A small-molecule ligand and the protein it binds are described below.
Small molecule (SMILES): CC(=O)N[C@H]1[C@H](O[C@H]2[C@H](O)[C@@H](NC(C)=O)CO[C@@H]2CO)O[C@H](CO)[C@@H](O[C@@H]2O[C@H](CO[C@H]3O[C@H](CO)[C@@H](O)[C@H](O)[C@@H]3O)[C@@H](O)[C@H](O[C@H]3O[C@H](CO)[C@@H](O)[C@H](O)[C@@H]3O[C@H]3O[C@H](CO)[C@@H](O)[C@H](O)[C@@H]3O)[C@@H]2O)[C@@H]1O

Sequence of chain 1.B:
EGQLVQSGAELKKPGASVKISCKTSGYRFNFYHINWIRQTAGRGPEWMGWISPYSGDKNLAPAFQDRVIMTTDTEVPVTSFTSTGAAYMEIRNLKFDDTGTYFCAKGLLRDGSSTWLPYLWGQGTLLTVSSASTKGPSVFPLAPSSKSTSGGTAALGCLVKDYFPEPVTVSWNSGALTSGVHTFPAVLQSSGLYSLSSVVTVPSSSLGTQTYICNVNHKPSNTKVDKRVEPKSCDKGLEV

Sequence of chain 1.A:
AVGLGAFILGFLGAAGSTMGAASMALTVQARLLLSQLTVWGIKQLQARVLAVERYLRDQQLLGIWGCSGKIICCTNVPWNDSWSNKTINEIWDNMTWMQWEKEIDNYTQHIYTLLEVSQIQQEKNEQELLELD

Binding-site contacts:
Ligand atom C2 contacts residue LEU120 of chain 1.B at 3.6 Å (hydrophobic).
Ligand atom O7 contacts residue ASN114 of chain 1.A at 3.7 Å.
Ligand atom C7 contacts residue ASN114 of chain 1.A at 3.5 Å.
Ligand atom O4 contacts residue LYS106 of chain 1.B at 2.8 Å (salt-bridge).
Ligand atom O3 contacts residue TYR119 of chain 1.B at 3.0 Å.
Ligand atom C7 contacts residue GLU1 of chain 1.B at 3.4 Å.
Ligand atom C7 contacts residue GLY2 of chain 1.B at 3.4 Å.
Ligand atom C8 contacts residue LEU109 of chain 1.B at 3.5 Å (hydrophobic).
Ligand atom O7 contacts residue GLU110 of chain 1.A at 3.6 Å.
Ligand atom C8 contacts residue GLY26 of chain 1.B at 3.1 Å.
Ligand atom C6 contacts residue TYR119 of chain 1.B at 3.2 Å (hydrophobic).
Ligand atom O3 contacts residue GLU1 of chain 1.B at 3.1 Å.
Ligand atom C4 contacts residue LYS106 of chain 1.B at 3.6 Å.
Ligand atom C8 contacts residue GLY2 of chain 1.B at 3.4 Å.
Ligand atom C8 contacts residue TYR27 of chain 1.B at 3.5 Å (hydrophobic).
Ligand atom O3 contacts residue GLY2 of chain 1.B at 3.0 Å (h-bond).
Ligand atom C3 contacts residue ASN114 of chain 1.A at 3.8 Å.
Ligand atom C3 contacts residue GLY2 of chain 1.B at 3.8 Å.
Ligand atom C1 contacts residue TYR32 of chain 1.B at 3.5 Å (hydrophobic).
Ligand atom C3 contacts residue GLU1 of chain 1.B at 3.4 Å.
Ligand atom O5 contacts residue ASN114 of chain 1.A at 2.4 Å (h-bond).
Ligand atom O4 contacts residue GLU1 of chain 1.B at 3.6 Å.
Ligand atom C2 contacts residue ASN114 of chain 1.A at 2.4 Å.
Ligand atom N2 contacts residue GLY2 of chain 1.B at 3.3 Å (h-bond).
Ligand atom C8 contacts residue LEU108 of chain 1.B at 3.5 Å (hydrophobic).
Ligand atom C3 contacts residue LYS106 of chain 1.B at 3.6 Å.
Ligand atom C8 contacts residue PRO58 of chain 1.C at 3.5 Å (hydrophobic).
Ligand atom C5 contacts residue ASN114 of chain 1.A at 3.7 Å.
Ligand atom O5 contacts residue TYR119 of chain 1.B at 3.7 Å.
Ligand atom O7 contacts residue PRO58 of chain 1.C at 3.2 Å.
Ligand atom C1 contacts residue ASN114 of chain 1.A at 1.4 Å.
Ligand atom N2 contacts residue ASN114 of chain 1.A at 2.8 Å (h-bond).
Ligand atom O2 contacts residue LEU120 of chain 1.B at 3.3 Å.
Ligand atom O5 contacts residue TYR32 of chain 1.B at 3.6 Å.
Ligand atom C2 contacts residue LYS106 of chain 1.B at 3.8 Å.
Ligand atom O3 contacts residue LEU120 of chain 1.B at 3.5 Å.
Ligand atom O7 contacts residue GLU1 of chain 1.B at 2.6 Å (salt-bridge).
Ligand atom C7 contacts residue PRO58 of chain 1.C at 3.6 Å (hydrophobic).
Ligand atom N2 contacts residue LYS106 of chain 1.B at 3.7 Å.
Ligand atom N2 contacts residue LEU108 of chain 1.B at 3.3 Å (h-bond).

Sequence of chain 1.C:
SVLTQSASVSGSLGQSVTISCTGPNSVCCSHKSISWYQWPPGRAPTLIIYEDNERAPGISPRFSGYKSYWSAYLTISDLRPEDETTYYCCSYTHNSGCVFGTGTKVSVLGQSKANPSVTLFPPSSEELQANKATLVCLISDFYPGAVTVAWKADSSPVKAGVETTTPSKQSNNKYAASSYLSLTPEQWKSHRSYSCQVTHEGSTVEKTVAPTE